This small molecule binds to this protein.
Small molecule (SMILES): CC(=O)N[C@H]1[C@H](O[C@H]2[C@H](O)[C@@H](NC(C)=O)CO[C@@H]2CO)O[C@H](CO)[C@@H](O)[C@@H]1O

Binding-site contacts:
Ligand atom O5 contacts residue ASN704 of chain 1.G at 2.3 Å (h-bond).
Ligand atom C5 contacts residue ASN704 of chain 1.G at 3.6 Å.
Ligand atom C3 contacts residue LEU909 of chain 1.G at 4.5 Å (hydrophobic).
Ligand atom C5 contacts residue LEU909 of chain 1.G at 4.3 Å (hydrophobic).
Ligand atom C6 contacts residue GLN913 of chain 1.G at 4.0 Å.
Ligand atom C3 contacts residue ASN704 of chain 1.G at 3.8 Å.
Ligand atom C7 contacts residue ASN704 of chain 1.G at 3.4 Å.
Ligand atom O7 contacts residue ASN704 of chain 1.G at 3.4 Å (h-bond).
Ligand atom N2 contacts residue ASN704 of chain 1.G at 2.9 Å (h-bond).
Ligand atom C4 contacts residue ASN704 of chain 1.G at 4.2 Å.
Ligand atom C2 contacts residue ASN704 of chain 1.G at 2.5 Å.
Ligand atom O7 contacts residue GLN1058 of chain 1.G at 3.7 Å.
Ligand atom O4 contacts residue LEU909 of chain 1.G at 4.1 Å.
Ligand atom C1 contacts residue ASN704 of chain 1.G at 1.4 Å.

Sequence of chain 1.G:
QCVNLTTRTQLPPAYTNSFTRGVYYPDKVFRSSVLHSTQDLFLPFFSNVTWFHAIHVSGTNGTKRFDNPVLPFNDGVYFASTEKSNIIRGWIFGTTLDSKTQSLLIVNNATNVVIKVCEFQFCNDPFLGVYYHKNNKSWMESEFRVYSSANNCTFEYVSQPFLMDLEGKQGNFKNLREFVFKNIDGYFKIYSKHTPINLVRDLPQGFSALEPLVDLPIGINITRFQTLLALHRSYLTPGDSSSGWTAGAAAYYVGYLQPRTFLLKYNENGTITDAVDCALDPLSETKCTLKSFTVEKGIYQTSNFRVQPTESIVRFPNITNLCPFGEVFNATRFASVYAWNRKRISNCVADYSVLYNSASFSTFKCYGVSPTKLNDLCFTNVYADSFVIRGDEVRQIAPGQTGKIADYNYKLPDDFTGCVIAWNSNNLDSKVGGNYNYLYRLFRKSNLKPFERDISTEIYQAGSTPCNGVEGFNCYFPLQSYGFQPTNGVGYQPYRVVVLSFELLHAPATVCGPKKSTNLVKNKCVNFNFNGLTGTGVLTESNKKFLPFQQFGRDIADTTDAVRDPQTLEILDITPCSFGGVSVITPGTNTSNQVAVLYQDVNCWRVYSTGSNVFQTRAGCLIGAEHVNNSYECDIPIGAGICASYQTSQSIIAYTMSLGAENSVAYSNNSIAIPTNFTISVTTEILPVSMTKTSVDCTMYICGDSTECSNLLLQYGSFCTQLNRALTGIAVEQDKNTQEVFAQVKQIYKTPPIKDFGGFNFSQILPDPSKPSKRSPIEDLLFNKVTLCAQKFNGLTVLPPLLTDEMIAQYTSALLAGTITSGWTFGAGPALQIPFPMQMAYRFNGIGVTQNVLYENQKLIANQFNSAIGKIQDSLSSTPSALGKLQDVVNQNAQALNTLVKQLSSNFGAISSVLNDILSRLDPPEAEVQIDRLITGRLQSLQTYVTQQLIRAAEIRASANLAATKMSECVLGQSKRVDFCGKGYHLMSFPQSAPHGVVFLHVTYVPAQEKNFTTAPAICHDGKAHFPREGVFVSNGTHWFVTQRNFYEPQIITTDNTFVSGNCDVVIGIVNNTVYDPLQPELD